Sequence of chain 1.C:
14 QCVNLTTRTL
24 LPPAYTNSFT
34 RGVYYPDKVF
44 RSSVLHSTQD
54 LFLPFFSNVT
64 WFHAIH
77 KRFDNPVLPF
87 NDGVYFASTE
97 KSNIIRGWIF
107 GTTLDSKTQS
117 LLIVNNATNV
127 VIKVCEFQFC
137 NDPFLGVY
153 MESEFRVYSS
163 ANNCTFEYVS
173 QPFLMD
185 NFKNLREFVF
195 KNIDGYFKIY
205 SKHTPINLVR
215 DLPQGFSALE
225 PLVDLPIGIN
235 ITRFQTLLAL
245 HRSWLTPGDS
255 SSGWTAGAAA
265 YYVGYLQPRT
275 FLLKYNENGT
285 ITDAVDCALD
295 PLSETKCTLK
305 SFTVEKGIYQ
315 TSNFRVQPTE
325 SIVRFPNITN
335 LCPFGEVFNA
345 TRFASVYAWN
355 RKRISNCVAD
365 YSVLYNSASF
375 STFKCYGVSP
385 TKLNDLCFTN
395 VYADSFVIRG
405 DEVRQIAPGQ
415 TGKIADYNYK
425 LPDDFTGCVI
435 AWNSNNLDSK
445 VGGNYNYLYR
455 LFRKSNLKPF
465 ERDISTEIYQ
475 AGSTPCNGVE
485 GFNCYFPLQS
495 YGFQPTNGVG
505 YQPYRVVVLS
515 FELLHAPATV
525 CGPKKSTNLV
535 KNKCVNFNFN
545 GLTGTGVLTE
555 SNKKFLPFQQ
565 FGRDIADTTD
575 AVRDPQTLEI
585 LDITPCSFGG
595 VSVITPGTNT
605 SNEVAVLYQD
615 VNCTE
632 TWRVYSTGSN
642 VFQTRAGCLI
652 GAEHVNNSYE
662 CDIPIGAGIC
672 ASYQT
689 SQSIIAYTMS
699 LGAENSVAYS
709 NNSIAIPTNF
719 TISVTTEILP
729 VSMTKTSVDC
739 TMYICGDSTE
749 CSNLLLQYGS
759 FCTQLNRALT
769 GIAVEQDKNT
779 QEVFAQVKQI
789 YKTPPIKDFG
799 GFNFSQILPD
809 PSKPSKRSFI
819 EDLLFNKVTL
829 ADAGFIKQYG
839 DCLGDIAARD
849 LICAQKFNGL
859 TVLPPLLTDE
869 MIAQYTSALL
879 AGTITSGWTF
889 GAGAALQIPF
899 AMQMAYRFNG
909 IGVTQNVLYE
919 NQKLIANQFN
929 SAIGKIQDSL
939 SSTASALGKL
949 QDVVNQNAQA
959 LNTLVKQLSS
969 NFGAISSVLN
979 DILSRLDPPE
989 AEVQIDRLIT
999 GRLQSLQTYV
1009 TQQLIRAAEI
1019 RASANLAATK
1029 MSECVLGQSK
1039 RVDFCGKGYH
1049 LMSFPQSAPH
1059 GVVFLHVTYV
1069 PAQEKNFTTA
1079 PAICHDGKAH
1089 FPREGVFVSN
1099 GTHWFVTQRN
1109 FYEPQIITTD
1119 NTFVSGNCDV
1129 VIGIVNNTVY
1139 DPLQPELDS

This protein binds this small molecule.
Small molecule (SMILES): CC(=O)N[C@@H]1[C@@H](O)[C@H](O)[C@@H](CO)O[C@H]1O

Binding-site contacts:
Ligand atom C1 contacts residue ASN61 of chain 1.C at 1.4 Å.
Ligand atom C1 contacts residue TYR28 of chain 1.C at 3.2 Å (hydrophobic).
Ligand atom O5 contacts residue TYR28 of chain 1.C at 3.2 Å.
Ligand atom C2 contacts residue ASN61 of chain 1.C at 2.5 Å.
Ligand atom O6 contacts residue TYR28 of chain 1.C at 4.4 Å.
Ligand atom C4 contacts residue ASN61 of chain 1.C at 4.2 Å.
Ligand atom C7 contacts residue ASN61 of chain 1.C at 4.0 Å.
Ligand atom C3 contacts residue ASN61 of chain 1.C at 3.8 Å.
Ligand atom O5 contacts residue ASN61 of chain 1.C at 2.3 Å (h-bond).
Ligand atom N2 contacts residue ASN61 of chain 1.C at 2.9 Å (h-bond).
Ligand atom C8 contacts residue ASN61 of chain 1.C at 4.2 Å.
Ligand atom C5 contacts residue TYR28 of chain 1.C at 3.5 Å (hydrophobic).
Ligand atom C6 contacts residue TYR28 of chain 1.C at 4.0 Å (hydrophobic).
Ligand atom C5 contacts residue ASN61 of chain 1.C at 3.6 Å.